The protein below binds the small molecule below.
Small molecule (SMILES): OC[C@H]1O[C@@H](O)[C@H](O)[C@@H](O)[C@H]1O

Sequence of chain 1.K:
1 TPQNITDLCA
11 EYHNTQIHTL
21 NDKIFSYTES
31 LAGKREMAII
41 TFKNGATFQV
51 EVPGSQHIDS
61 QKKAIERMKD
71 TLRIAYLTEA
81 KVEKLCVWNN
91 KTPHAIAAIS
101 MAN

Binding-site contacts:
Ligand atom C4 contacts residue TRP88 of chain 1.K at 3.5 Å (hydrophobic).
Ligand atom C6 contacts residue HIS57 of chain 1.K at 3.8 Å.
Ligand atom O6 contacts residue GLN56 of chain 1.K at 2.9 Å (h-bond).
Ligand atom C6 contacts residue TRP88 of chain 1.K at 3.5 Å (hydrophobic).
Ligand atom C3 contacts residue GLU51 of chain 1.K at 4.5 Å.
Ligand atom O6 contacts residue TRP88 of chain 1.K at 4.2 Å.
Ligand atom O2 contacts residue ASN90 of chain 1.K at 3.0 Å (h-bond).
Ligand atom C3 contacts residue LYS91 of chain 1.K at 3.7 Å.
Ligand atom O4 contacts residue HIS57 of chain 1.K at 4.5 Å.
Ligand atom C5 contacts residue GLN56 of chain 1.K at 4.4 Å.
Ligand atom C4 contacts residue GLN56 of chain 1.K at 4.4 Å.
Ligand atom C6 contacts residue GLU51 of chain 1.K at 4.5 Å.
Ligand atom O3 contacts residue ASN90 of chain 1.K at 2.8 Å (h-bond).
Ligand atom O3 contacts residue LYS91 of chain 1.K at 2.8 Å (salt-bridge).
Ligand atom C6 contacts residue GLN56 of chain 1.K at 3.9 Å.
Ligand atom C4 contacts residue LYS91 of chain 1.K at 4.0 Å.
Ligand atom O6 contacts residue GLN61 of chain 1.K at 3.2 Å (h-bond).
Ligand atom C1 contacts residue GLN56 of chain 1.K at 4.4 Å.
Ligand atom O3 contacts residue TRP88 of chain 1.K at 3.7 Å.
Ligand atom C2 contacts residue ASN90 of chain 1.K at 4.1 Å.
Ligand atom O4 contacts residue GLN56 of chain 1.K at 3.3 Å.
Ligand atom O6 contacts residue HIS57 of chain 1.K at 3.7 Å.
Ligand atom C2 contacts residue LYS91 of chain 1.K at 3.9 Å.
Ligand atom O5 contacts residue GLN56 of chain 1.K at 3.6 Å (h-bond).
Ligand atom O1 contacts residue GLN56 of chain 1.K at 3.9 Å.
Ligand atom C6 contacts residue GLN61 of chain 1.K at 3.9 Å.
Ligand atom O2 contacts residue LYS91 of chain 1.K at 4.4 Å.
Ligand atom O3 contacts residue GLU51 of chain 1.K at 4.2 Å.
Ligand atom O4 contacts residue LYS91 of chain 1.K at 3.2 Å (salt-bridge).
Ligand atom C5 contacts residue TRP88 of chain 1.K at 3.5 Å (hydrophobic).
Ligand atom O4 contacts residue GLU51 of chain 1.K at 2.6 Å (salt-bridge).
Ligand atom C3 contacts residue TRP88 of chain 1.K at 3.6 Å (hydrophobic).
Ligand atom C3 contacts residue ASN90 of chain 1.K at 3.8 Å.
Ligand atom C4 contacts residue GLU51 of chain 1.K at 3.5 Å.